Binding-site contacts:
Ligand atom C2 contacts residue HIS92 of chain 2.A at 4.1 Å.
Ligand atom O5 contacts residue ASN89 of chain 2.A at 2.4 Å (h-bond).
Ligand atom N2 contacts residue ASN89 of chain 2.A at 2.8 Å (h-bond).
Ligand atom O4 contacts residue HIS92 of chain 2.A at 3.6 Å.
Ligand atom O7 contacts residue ASN89 of chain 2.A at 3.2 Å (h-bond).
Ligand atom O5 contacts residue LYS88 of chain 2.A at 3.9 Å.
Ligand atom C8 contacts residue ASN90 of chain 2.A at 4.2 Å.
Ligand atom C7 contacts residue HIS92 of chain 2.A at 4.1 Å.
Ligand atom C1 contacts residue HIS92 of chain 2.A at 3.6 Å.
Ligand atom O5 contacts residue HIS92 of chain 2.A at 4.0 Å.
Ligand atom C5 contacts residue HIS92 of chain 2.A at 3.5 Å.
Ligand atom C2 contacts residue ASN89 of chain 2.A at 2.4 Å.
Ligand atom C5 contacts residue LYS88 of chain 2.A at 4.3 Å.
Ligand atom C3 contacts residue ASN89 of chain 2.A at 3.8 Å.
Ligand atom C3 contacts residue HIS92 of chain 2.A at 3.7 Å.
Ligand atom C8 contacts residue ASN89 of chain 2.A at 4.3 Å.
Ligand atom O6 contacts residue LYS88 of chain 2.A at 3.5 Å (salt-bridge).
Ligand atom N2 contacts residue SER91 of chain 2.A at 4.0 Å.
Ligand atom C4 contacts residue HIS92 of chain 2.A at 4.0 Å.
Ligand atom N2 contacts residue HIS92 of chain 2.A at 4.5 Å.
Ligand atom C1 contacts residue ASN89 of chain 2.A at 1.4 Å.
Ligand atom C7 contacts residue ASN89 of chain 2.A at 3.2 Å.
Ligand atom C4 contacts residue ASN89 of chain 2.A at 4.2 Å.
Ligand atom C5 contacts residue ASN89 of chain 2.A at 3.7 Å.
Ligand atom C8 contacts residue SER91 of chain 2.A at 3.5 Å.
Ligand atom O7 contacts residue HIS92 of chain 2.A at 3.3 Å.
Ligand atom C6 contacts residue LYS88 of chain 2.A at 3.3 Å.
Ligand atom C7 contacts residue SER91 of chain 2.A at 4.3 Å.

The protein below binds the small molecule below.
Small molecule (SMILES): CC(=O)N[C@H]1[C@H](O[C@H]2[C@H](O)[C@@H](NC(C)=O)CO[C@@H]2CO)O[C@H](CO)[C@@H](O)[C@@H]1O

Sequence of chain 2.A:
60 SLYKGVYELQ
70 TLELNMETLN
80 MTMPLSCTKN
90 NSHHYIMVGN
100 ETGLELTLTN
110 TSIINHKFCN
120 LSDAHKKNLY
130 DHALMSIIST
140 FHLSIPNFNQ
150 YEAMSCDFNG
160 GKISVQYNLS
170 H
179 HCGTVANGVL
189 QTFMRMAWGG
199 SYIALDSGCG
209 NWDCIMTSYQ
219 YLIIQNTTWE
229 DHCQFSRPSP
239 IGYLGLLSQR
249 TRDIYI